Binding-site contacts:
Ligand atom C2 contacts residue ASN255 of chain 2.A at 3.9 Å.
Ligand atom N1 contacts residue PHE160 of chain 2.A at 3.6 Å.
Ligand atom N1 contacts residue GLN229 of chain 2.A at 2.9 Å (h-bond).
Ligand atom O2 contacts residue VAL228 of chain 2.A at 2.9 Å (h-bond).
Ligand atom O2 contacts residue SER227 of chain 2.A at 3.6 Å.
Ligand atom O6 contacts residue THR58 of chain 1.A at 3.8 Å.
Ligand atom N3 contacts residue PHE160 of chain 2.A at 3.8 Å.
Ligand atom O2 contacts residue ASN255 of chain 2.A at 4.1 Å.
Ligand atom O6 contacts residue ILE55 of chain 1.A at 3.5 Å.
Ligand atom N8 contacts residue ALA57 of chain 1.A at 3.8 Å.
Ligand atom C6 contacts residue GLN229 of chain 2.A at 3.7 Å.
Ligand atom C4 contacts residue ARG177 of chain 2.A at 3.8 Å.
Ligand atom N9 contacts residue LEU171 of chain 2.A at 4.0 Å.
Ligand atom C4 contacts residue ASN255 of chain 2.A at 3.9 Å.
Ligand atom N9 contacts residue THR58 of chain 1.A at 4.1 Å.
Ligand atom N9 contacts residue ARG177 of chain 2.A at 3.9 Å.
Ligand atom O2 contacts residue ARG177 of chain 2.A at 2.8 Å (salt-bridge).
Ligand atom N8 contacts residue PHE160 of chain 2.A at 3.6 Å.
Ligand atom C2 contacts residue GLN229 of chain 2.A at 3.9 Å.
Ligand atom C2 contacts residue VAL228 of chain 2.A at 4.0 Å (hydrophobic).
Ligand atom O6 contacts residue GLN229 of chain 2.A at 2.9 Å (h-bond).
Ligand atom C4 contacts residue PHE160 of chain 2.A at 3.4 Å (hydrophobic).
Ligand atom O6 contacts residue TYR9 of chain 1.A at 3.9 Å.
Ligand atom N8 contacts residue ASP59 of chain 1.A at 3.9 Å.
Ligand atom N7 contacts residue PHE160 of chain 2.A at 3.7 Å.
Ligand atom C5 contacts residue PHE160 of chain 2.A at 3.4 Å (hydrophobic).
Ligand atom N3 contacts residue ASN255 of chain 2.A at 3.3 Å (h-bond).
Ligand atom C6 contacts residue PHE160 of chain 2.A at 3.5 Å (hydrophobic).
Ligand atom N8 contacts residue LEU171 of chain 2.A at 3.8 Å.
Ligand atom N8 contacts residue THR58 of chain 1.A at 3.3 Å (h-bond).
Ligand atom O2 contacts residue PHE160 of chain 2.A at 3.9 Å.
Ligand atom O6 contacts residue PHE160 of chain 2.A at 4.0 Å.
Ligand atom N7 contacts residue THR58 of chain 1.A at 2.8 Å (h-bond).
Ligand atom C5 contacts residue THR58 of chain 1.A at 4.0 Å.
Ligand atom C2 contacts residue PHE160 of chain 2.A at 3.7 Å (hydrophobic).
Ligand atom N9 contacts residue PHE160 of chain 2.A at 3.5 Å.
Ligand atom N3 contacts residue ARG177 of chain 2.A at 3.0 Å (salt-bridge).
Ligand atom N7 contacts residue ALA57 of chain 1.A at 3.5 Å.
Ligand atom C2 contacts residue ARG177 of chain 2.A at 3.6 Å.
Ligand atom O2 contacts residue GLN229 of chain 2.A at 3.8 Å.

Sequence of chain 1.A:
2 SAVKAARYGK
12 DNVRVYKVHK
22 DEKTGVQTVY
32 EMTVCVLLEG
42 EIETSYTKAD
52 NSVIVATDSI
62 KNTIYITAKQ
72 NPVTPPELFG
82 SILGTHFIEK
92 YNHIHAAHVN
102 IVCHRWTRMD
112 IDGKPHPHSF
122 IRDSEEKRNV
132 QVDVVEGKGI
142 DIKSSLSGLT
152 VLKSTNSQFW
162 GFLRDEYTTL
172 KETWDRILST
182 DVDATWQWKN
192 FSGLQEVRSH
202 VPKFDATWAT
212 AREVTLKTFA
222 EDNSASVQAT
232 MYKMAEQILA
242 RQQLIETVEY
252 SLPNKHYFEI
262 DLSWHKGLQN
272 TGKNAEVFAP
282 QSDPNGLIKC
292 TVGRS

Sequence of chain 2.A:
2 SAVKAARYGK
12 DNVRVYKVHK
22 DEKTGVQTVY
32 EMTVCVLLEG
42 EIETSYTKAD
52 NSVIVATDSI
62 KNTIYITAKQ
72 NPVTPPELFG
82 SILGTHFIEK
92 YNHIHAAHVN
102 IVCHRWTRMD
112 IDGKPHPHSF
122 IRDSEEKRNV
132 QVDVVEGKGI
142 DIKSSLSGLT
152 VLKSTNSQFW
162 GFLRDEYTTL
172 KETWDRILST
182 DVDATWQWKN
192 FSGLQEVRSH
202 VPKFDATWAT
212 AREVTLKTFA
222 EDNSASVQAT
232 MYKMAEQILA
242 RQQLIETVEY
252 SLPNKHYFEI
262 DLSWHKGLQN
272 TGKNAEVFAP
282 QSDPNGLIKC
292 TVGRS

This protein binds this small molecule.
Small molecule (SMILES): O=c1[nH]c(=O)c2nn[nH]c2[nH]1